Sequence of chain 1.A:
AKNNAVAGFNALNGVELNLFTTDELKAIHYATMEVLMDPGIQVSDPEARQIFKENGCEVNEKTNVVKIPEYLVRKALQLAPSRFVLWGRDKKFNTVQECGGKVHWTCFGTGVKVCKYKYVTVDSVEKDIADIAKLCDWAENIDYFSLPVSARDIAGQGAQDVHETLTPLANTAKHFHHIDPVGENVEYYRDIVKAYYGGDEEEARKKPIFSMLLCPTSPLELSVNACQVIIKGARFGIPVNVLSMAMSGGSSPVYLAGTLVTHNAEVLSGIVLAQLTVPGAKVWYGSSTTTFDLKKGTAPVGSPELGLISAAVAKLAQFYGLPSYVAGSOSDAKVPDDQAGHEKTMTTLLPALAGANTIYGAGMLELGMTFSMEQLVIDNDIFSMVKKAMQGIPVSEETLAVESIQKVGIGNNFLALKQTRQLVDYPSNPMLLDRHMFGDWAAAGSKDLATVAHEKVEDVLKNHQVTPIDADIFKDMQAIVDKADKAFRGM

Sequence of chain 1.F:
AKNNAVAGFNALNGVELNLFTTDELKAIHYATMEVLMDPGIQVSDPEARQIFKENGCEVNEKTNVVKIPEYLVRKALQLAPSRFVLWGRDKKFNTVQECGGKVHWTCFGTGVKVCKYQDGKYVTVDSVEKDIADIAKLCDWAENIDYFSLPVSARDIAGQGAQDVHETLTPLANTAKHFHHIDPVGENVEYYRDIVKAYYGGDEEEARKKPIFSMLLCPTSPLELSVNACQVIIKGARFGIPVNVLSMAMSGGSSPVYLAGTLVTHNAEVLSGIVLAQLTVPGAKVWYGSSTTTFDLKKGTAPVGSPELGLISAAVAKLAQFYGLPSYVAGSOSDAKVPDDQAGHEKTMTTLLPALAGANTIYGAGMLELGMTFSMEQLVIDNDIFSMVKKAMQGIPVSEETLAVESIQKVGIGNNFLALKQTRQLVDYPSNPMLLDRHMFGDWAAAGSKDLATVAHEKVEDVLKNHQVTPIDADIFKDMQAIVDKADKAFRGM

Sequence of chain 1.G:
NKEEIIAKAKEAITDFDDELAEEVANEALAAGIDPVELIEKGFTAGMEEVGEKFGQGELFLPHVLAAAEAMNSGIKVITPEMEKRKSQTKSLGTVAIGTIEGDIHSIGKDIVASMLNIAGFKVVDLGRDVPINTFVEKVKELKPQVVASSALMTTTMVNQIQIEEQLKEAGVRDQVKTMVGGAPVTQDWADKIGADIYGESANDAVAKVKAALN

Binding-site contacts:
Ligand atom O58 contacts residue MET251 of chain 1.A at 3.5 Å.
Ligand atom O44 contacts residue ILE106 of chain 1.G at 2.9 Å (h-bond).
Ligand atom N23 contacts residue HIS107 of chain 1.G at 2.8 Å (h-bond).
Ligand atom O5M contacts residue ALA150 of chain 1.G at 3.2 Å.
Ligand atom N3B contacts residue GLY183 of chain 1.G at 3.5 Å (h-bond).
Ligand atom O5M contacts residue MET181 of chain 1.G at 3.2 Å.
Ligand atom O28 contacts residue GOL1 of chain 1.M at 3.3 Å.
Ligand atom C27 contacts residue THR111 of chain 1.A at 3.2 Å.
Ligand atom N29 contacts residue GLY372 of chain 1.A at 2.9 Å (h-bond).
Ligand atom C36 contacts residue MET155 of chain 1.G at 3.5 Å (hydrophobic).
Ligand atom O28 contacts residue THR111 of chain 1.A at 2.9 Å (h-bond).
Ligand atom C14 contacts residue HIS107 of chain 1.G at 3.3 Å.
Ligand atom C43 contacts residue ILE106 of chain 1.G at 3.5 Å (hydrophobic).
Ligand atom N52 contacts residue SER222 of chain 1.A at 3.4 Å (h-bond).
Ligand atom N29 contacts residue THR111 of chain 1.A at 2.7 Å (h-bond).
Ligand atom O4 contacts residue LEU154 of chain 1.G at 3.1 Å.
Ligand atom O51 contacts residue SER108 of chain 1.G at 3.0 Å (h-bond).
Ligand atom N40 contacts residue ASP184 of chain 1.A at 2.8 Å (salt-bridge).
Ligand atom O44 contacts residue ASP105 of chain 1.G at 3.4 Å.
Ligand atom O39 contacts residue CYS219 of chain 1.A at 3.4 Å (h-bond).
Ligand atom N62 contacts residue LEU371 of chain 1.A at 3.4 Å (h-bond).
Ligand atom N3B contacts residue SER152 of chain 1.G at 2.7 Å (h-bond).
Ligand atom C53 contacts residue MET251 of chain 1.A at 3.4 Å (hydrophobic).
Ligand atom C36 contacts residue ASP184 of chain 1.A at 3.3 Å.
Ligand atom O6R contacts residue VAL114 of chain 1.G at 3.2 Å.
Ligand atom O7R contacts residue GLY184 of chain 1.G at 3.0 Å.
Ligand atom O8R contacts residue ALA204 of chain 1.G at 3.0 Å (h-bond).
Ligand atom N24 contacts residue HIS107 of chain 1.G at 3.1 Å (h-bond).
Ligand atom C20 contacts residue HIS107 of chain 1.G at 3.3 Å.
Ligand atom C4B contacts residue SER151 of chain 1.G at 3.3 Å.
Ligand atom N22 contacts residue HIS107 of chain 1.G at 3.2 Å (h-bond).
Ligand atom CO contacts residue HIS107 of chain 1.G at 2.3 Å.
Ligand atom C3P contacts residue GLY301 of chain 1.A at 3.3 Å.
Ligand atom N33 contacts residue MET155 of chain 1.G at 3.0 Å.
Ligand atom O51 contacts residue ILE109 of chain 1.G at 3.3 Å (h-bond).
Ligand atom N33 contacts residue THR156 of chain 1.G at 2.7 Å (h-bond).
Ligand atom O6R contacts residue SER203 of chain 1.G at 3.5 Å.
Ligand atom C32 contacts residue VAL113 of chain 1.A at 3.4 Å (hydrophobic).
Ligand atom N21 contacts residue HIS107 of chain 1.G at 3.2 Å (h-bond).
Ligand atom N33 contacts residue VAL113 of chain 1.A at 3.4 Å.

A protein and the small-molecule ligand that binds it are described below.
Small molecule (SMILES): CC1=C2N3[C@H]([C@H](CC(N)=O)[C@@]2(C)CCC(=O)NC[C@@H](C)O[P](=O)([O-])O[C@H]2[C@@H](O)[C@@H](n4cnc5cc(O)ccc54)O[C@@H]2CO)[C@]2(C)[N+]4=C(C(C)=C5[N+]6=C(C=C7[N+](=C1[C@@H](CCC(N)=O)C7(C)C)[Co]364)[C@@H](CCC(N)=O)[C@]5(C)CC(N)=O)[C@@H](CCC(N)=O)[C@]2(C)CC(N)=O